A small-molecule ligand and the protein it binds are described below.
Small molecule (SMILES): CC(=O)N[C@H]1[C@H](O[C@H]2[C@H](O)[C@@H](NC(C)=O)CO[C@@H]2CO)O[C@H](CO)[C@@H](O)[C@@H]1O

Sequence of chain 1.B:
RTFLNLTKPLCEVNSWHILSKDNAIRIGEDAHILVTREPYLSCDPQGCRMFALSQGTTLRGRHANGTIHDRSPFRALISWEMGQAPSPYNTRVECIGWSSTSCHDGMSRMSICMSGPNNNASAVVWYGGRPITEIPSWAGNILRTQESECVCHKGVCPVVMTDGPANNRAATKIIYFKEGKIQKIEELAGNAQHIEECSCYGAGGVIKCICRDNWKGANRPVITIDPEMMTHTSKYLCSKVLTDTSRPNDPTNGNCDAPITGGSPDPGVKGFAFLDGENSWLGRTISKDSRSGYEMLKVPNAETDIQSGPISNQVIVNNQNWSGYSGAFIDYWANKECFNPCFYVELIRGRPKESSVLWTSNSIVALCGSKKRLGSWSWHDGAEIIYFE

Sequence of chain 1.D:
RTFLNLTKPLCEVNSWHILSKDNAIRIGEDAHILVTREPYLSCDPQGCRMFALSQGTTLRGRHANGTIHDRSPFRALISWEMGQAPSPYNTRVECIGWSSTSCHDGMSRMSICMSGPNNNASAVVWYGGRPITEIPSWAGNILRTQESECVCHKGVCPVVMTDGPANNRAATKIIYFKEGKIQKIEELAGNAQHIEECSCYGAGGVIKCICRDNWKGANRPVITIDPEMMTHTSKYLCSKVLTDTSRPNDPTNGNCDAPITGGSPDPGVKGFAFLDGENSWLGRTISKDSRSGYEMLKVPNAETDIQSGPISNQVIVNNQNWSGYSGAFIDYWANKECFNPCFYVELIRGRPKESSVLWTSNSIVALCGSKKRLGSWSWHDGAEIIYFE

Binding-site contacts:
Ligand atom O5 contacts residue GLY375 of chain 1.B at 3.2 Å.
Ligand atom O4 contacts residue BMA1 of chain 1.W at 2.1 Å (h-bond).
Ligand atom O7 contacts residue ASN120 of chain 1.D at 3.2 Å (h-bond).
Ligand atom O5 contacts residue LEU374 of chain 1.B at 4.0 Å.
Ligand atom O7 contacts residue ASN14 of chain 1.B at 3.9 Å.
Ligand atom C2 contacts residue ASN313 of chain 1.B at 4.0 Å.
Ligand atom O3 contacts residue BMA1 of chain 1.W at 3.1 Å (h-bond).
Ligand atom O5 contacts residue ASN120 of chain 1.D at 3.4 Å (h-bond).
Ligand atom C5 contacts residue LEU374 of chain 1.B at 3.8 Å (hydrophobic).
Ligand atom O3 contacts residue SER312 of chain 1.B at 3.4 Å.
Ligand atom N2 contacts residue SER312 of chain 1.B at 4.4 Å.
Ligand atom C6 contacts residue BMA1 of chain 1.W at 4.2 Å.
Ligand atom C1 contacts residue ASN313 of chain 1.B at 4.4 Å.
Ligand atom C6 contacts residue LEU374 of chain 1.B at 3.0 Å (hydrophobic).
Ligand atom C4 contacts residue ASN313 of chain 1.B at 4.1 Å.
Ligand atom O4 contacts residue ASN313 of chain 1.B at 3.4 Å (h-bond).
Ligand atom C3 contacts residue ASN313 of chain 1.B at 3.7 Å.
Ligand atom C8 contacts residue ASN120 of chain 1.D at 3.5 Å.
Ligand atom C1 contacts residue ASN120 of chain 1.D at 2.5 Å.
Ligand atom O6 contacts residue LEU374 of chain 1.B at 4.0 Å.
Ligand atom N2 contacts residue ASN120 of chain 1.D at 3.0 Å (h-bond).
Ligand atom C7 contacts residue ASN313 of chain 1.B at 3.9 Å.
Ligand atom C5 contacts residue BMA1 of chain 1.W at 4.3 Å.
Ligand atom O5 contacts residue SER376 of chain 1.B at 3.6 Å.
Ligand atom C1 contacts residue GLY375 of chain 1.B at 3.7 Å.
Ligand atom C6 contacts residue GLY375 of chain 1.B at 4.0 Å.
Ligand atom C3 contacts residue BMA1 of chain 1.W at 3.5 Å.
Ligand atom O3 contacts residue ASN313 of chain 1.B at 3.7 Å.
Ligand atom N2 contacts residue ASN313 of chain 1.B at 3.1 Å (h-bond).
Ligand atom C8 contacts residue ARG373 of chain 1.B at 4.2 Å.
Ligand atom O3 contacts residue ILE311 of chain 1.B at 4.0 Å.
Ligand atom C4 contacts residue BMA1 of chain 1.W at 3.0 Å.
Ligand atom C5 contacts residue ASN120 of chain 1.D at 4.3 Å.
Ligand atom O6 contacts residue SER376 of chain 1.B at 3.2 Å (h-bond).
Ligand atom C7 contacts residue ASN120 of chain 1.D at 2.9 Å.
Ligand atom C5 contacts residue GLY375 of chain 1.B at 3.9 Å.
Ligand atom C2 contacts residue ASN120 of chain 1.D at 3.4 Å.
Ligand atom O7 contacts residue ASN313 of chain 1.B at 3.8 Å.
Ligand atom O7 contacts residue ASN119 of chain 1.D at 4.3 Å.
Ligand atom C6 contacts residue SER376 of chain 1.B at 4.2 Å.